The small molecule below binds the protein below.
Small molecule (SMILES): O=c1ccn([C@H]2C[C@H](O)[C@@H](CO[P](=O)(O)O[P](=O)(O)OP(=O)(O)O)O2)c(=O)[nH]1

Sequence of chain 1.B:
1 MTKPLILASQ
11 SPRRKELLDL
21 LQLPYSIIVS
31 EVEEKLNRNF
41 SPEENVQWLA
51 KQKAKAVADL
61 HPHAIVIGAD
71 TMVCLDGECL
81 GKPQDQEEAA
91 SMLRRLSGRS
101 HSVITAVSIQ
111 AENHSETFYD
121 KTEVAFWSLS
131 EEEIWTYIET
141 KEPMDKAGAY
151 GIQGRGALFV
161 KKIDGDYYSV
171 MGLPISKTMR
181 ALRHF

Binding-site contacts:
Ligand atom N1 contacts residue GLU34 of chain 1.B at 3.3 Å.
Ligand atom O2G contacts residue SER9 of chain 1.B at 2.8 Å (h-bond).
Ligand atom O3A contacts residue LYS82 of chain 1.B at 3.9 Å.
Ligand atom C2 contacts residue GLU34 of chain 1.B at 3.2 Å.
Ligand atom O3' contacts residue VAL32 of chain 1.B at 3.4 Å (h-bond).
Ligand atom O1G contacts residue GLN10 of chain 1.B at 2.6 Å (h-bond).
Ligand atom PG contacts residue LYS53 of chain 1.B at 3.5 Å.
Ligand atom O3G contacts residue LYS53 of chain 1.B at 3.1 Å (salt-bridge).
Ligand atom PG contacts residue GLN10 of chain 1.B at 4.0 Å.
Ligand atom O3B contacts residue SER9 of chain 1.B at 3.9 Å.
Ligand atom O4 contacts residue GLU34 of chain 1.B at 3.9 Å.
Ligand atom C2' contacts residue VAL32 of chain 1.B at 3.4 Å (hydrophobic).
Ligand atom C4 contacts residue GLU34 of chain 1.B at 3.6 Å.
Ligand atom O2G contacts residue ARG14 of chain 1.B at 3.0 Å (salt-bridge).
Ligand atom O3' contacts residue SER30 of chain 1.B at 3.7 Å.
Ligand atom O2A contacts residue GLN10 of chain 1.B at 3.3 Å.
Ligand atom O3B contacts residue LYS53 of chain 1.B at 3.7 Å.
Ligand atom O1G contacts residue SER11 of chain 1.B at 3.6 Å (h-bond).
Ligand atom O1G contacts residue SER9 of chain 1.B at 3.0 Å (h-bond).
Ligand atom O1B contacts residue LYS53 of chain 1.B at 4.0 Å.
Ligand atom O1B contacts residue LYS82 of chain 1.B at 3.6 Å (salt-bridge).
Ligand atom O1A contacts residue GLN10 of chain 1.B at 3.6 Å.
Ligand atom O2 contacts residue GLU34 of chain 1.B at 3.2 Å (salt-bridge).
Ligand atom PA contacts residue GLN10 of chain 1.B at 3.9 Å.
Ligand atom O2G contacts residue ALA69 of chain 1.B at 3.6 Å.
Ligand atom PG contacts residue SER9 of chain 1.B at 3.4 Å.
Ligand atom O2G contacts residue ALA8 of chain 1.B at 4.1 Å.
Ligand atom C1' contacts residue GLU34 of chain 1.B at 4.0 Å.
Ligand atom PB contacts residue LYS82 of chain 1.B at 4.0 Å.
Ligand atom O2G contacts residue LYS53 of chain 1.B at 3.2 Å (salt-bridge).
Ligand atom C5 contacts residue GLU34 of chain 1.B at 3.5 Å.
Ligand atom O2B contacts residue LYS82 of chain 1.B at 4.0 Å.
Ligand atom C6 contacts residue GLU34 of chain 1.B at 3.3 Å.
Ligand atom O3B contacts residue ARG14 of chain 1.B at 3.0 Å (salt-bridge).
Ligand atom C2' contacts residue GLU34 of chain 1.B at 4.1 Å.
Ligand atom N3 contacts residue GLU34 of chain 1.B at 2.8 Å (salt-bridge).
Ligand atom PB contacts residue ARG14 of chain 1.B at 4.1 Å.
Ligand atom PG contacts residue ARG14 of chain 1.B at 3.7 Å.
Ligand atom O2 contacts residue LYS82 of chain 1.B at 3.6 Å.
Ligand atom C3' contacts residue VAL32 of chain 1.B at 3.4 Å (hydrophobic).